Sequence of chain 1.H:
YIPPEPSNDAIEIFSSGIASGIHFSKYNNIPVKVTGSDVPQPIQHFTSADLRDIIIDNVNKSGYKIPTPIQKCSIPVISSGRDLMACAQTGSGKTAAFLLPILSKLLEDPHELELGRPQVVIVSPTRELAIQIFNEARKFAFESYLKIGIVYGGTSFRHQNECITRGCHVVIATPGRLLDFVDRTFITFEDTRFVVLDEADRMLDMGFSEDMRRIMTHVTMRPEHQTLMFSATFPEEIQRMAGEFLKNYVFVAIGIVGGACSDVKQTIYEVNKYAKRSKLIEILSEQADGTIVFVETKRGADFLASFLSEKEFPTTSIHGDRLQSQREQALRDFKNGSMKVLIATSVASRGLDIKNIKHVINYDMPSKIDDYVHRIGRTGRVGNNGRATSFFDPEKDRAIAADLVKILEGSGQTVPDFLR

The small molecule below binds the protein below.
Small molecule (SMILES): Nc1ncnc2c1ncn2[C@@H]1O[C@H](CO[P](=O)(O)O[P](=O)(O)NP(=O)(O)O)[C@@H](O)[C@H]1O

Binding-site contacts:
Ligand atom O3G contacts residue GLU211 of chain 1.H at 3.6 Å (salt-bridge).
Ligand atom C4' contacts residue ARG393 of chain 1.H at 3.6 Å.
Ligand atom N3B contacts residue ARG393 of chain 1.H at 3.1 Å (salt-bridge).
Ligand atom N3B contacts residue GLY103 of chain 1.H at 3.0 Å (h-bond).
Ligand atom C8 contacts residue TYR76 of chain 1.H at 3.5 Å (hydrophobic).
Ligand atom C4' contacts residue VAL394 of chain 1.H at 3.5 Å (hydrophobic).
Ligand atom O2B contacts residue SER104 of chain 1.H at 3.2 Å (h-bond).
Ligand atom O2A contacts residue ARG393 of chain 1.H at 3.3 Å (salt-bridge).
Ligand atom C4 contacts residue TYR76 of chain 1.H at 3.6 Å (hydrophobic).
Ligand atom C4' contacts residue ASP365 of chain 1.H at 3.5 Å.
Ligand atom O3G contacts residue GLY363 of chain 1.H at 3.2 Å.
Ligand atom N7 contacts residue GLN83 of chain 1.H at 3.1 Å (h-bond).
Ligand atom O2G contacts residue THR102 of chain 1.H at 3.6 Å.
Ligand atom O2B contacts residue LYS106 of chain 1.H at 2.9 Å (salt-bridge).
Ligand atom O1G contacts residue LYS106 of chain 1.H at 2.8 Å (salt-bridge).
Ligand atom O3G contacts residue MG1 of chain 1.O at 2.2 Å.
Ligand atom C2' contacts residue TYR76 of chain 1.H at 3.4 Å (hydrophobic).
Ligand atom O5' contacts residue GLY105 of chain 1.H at 3.4 Å.
Ligand atom O2G contacts residue ARG393 of chain 1.H at 3.3 Å (salt-bridge).
Ligand atom C5' contacts residue ARG393 of chain 1.H at 3.1 Å.
Ligand atom N6 contacts residue ILE78 of chain 1.H at 3.1 Å (h-bond).
Ligand atom PG contacts residue MG1 of chain 1.O at 3.5 Å.
Ligand atom O3' contacts residue ASP365 of chain 1.H at 2.5 Å (salt-bridge).
Ligand atom N6 contacts residue GLN83 of chain 1.H at 3.0 Å (h-bond).
Ligand atom O2B contacts residue GLY105 of chain 1.H at 3.0 Å (h-bond).
Ligand atom C3' contacts residue ASP365 of chain 1.H at 3.3 Å.
Ligand atom O1A contacts residue THR107 of chain 1.H at 2.5 Å (h-bond).
Ligand atom O2' contacts residue TYR76 of chain 1.H at 2.8 Å (h-bond).
Ligand atom O1B contacts residue MG1 of chain 1.O at 2.3 Å.
Ligand atom PA contacts residue THR107 of chain 1.H at 3.6 Å.
Ligand atom O2G contacts residue ARG390 of chain 1.H at 2.7 Å (salt-bridge).
Ligand atom N3 contacts residue VAL394 of chain 1.H at 3.6 Å.
Ligand atom O4' contacts residue VAL394 of chain 1.H at 3.0 Å.
Ligand atom O1G contacts residue THR102 of chain 1.H at 3.4 Å.
Ligand atom O1B contacts residue LYS106 of chain 1.H at 3.6 Å.
Ligand atom O3A contacts residue GLY105 of chain 1.H at 3.2 Å (h-bond).
Ligand atom N7 contacts residue TYR76 of chain 1.H at 3.4 Å.
Ligand atom N9 contacts residue TYR76 of chain 1.H at 3.6 Å.
Ligand atom O3' contacts residue ILE30 of chain 1.H at 3.3 Å (h-bond).
Ligand atom PB contacts residue MG1 of chain 1.O at 3.6 Å.